Binding-site contacts:
Ligand atom O5 contacts residue VAL120 of chain 1.A at 4.2 Å.
Ligand atom C1 contacts residue ASN122 of chain 1.A at 1.2 Å.
Ligand atom O5 contacts residue ASN122 of chain 1.A at 2.3 Å (h-bond).
Ligand atom C4 contacts residue ASN122 of chain 1.A at 4.0 Å.
Ligand atom C7 contacts residue ASN125 of chain 1.A at 4.0 Å.
Ligand atom C5 contacts residue VAL127 of chain 1.A at 3.9 Å (hydrophobic).
Ligand atom C2 contacts residue ASN122 of chain 1.A at 2.3 Å.
Ligand atom N2 contacts residue ASN122 of chain 1.A at 2.8 Å (h-bond).
Ligand atom C5 contacts residue ASN122 of chain 1.A at 3.5 Å.
Ligand atom C3 contacts residue ASN122 of chain 1.A at 3.6 Å.
Ligand atom O7 contacts residue THR124 of chain 1.A at 4.3 Å.
Ligand atom C8 contacts residue ASN122 of chain 1.A at 4.5 Å.
Ligand atom O7 contacts residue ASN125 of chain 1.A at 3.0 Å (h-bond).
Ligand atom C8 contacts residue ASN125 of chain 1.A at 4.2 Å.
Ligand atom C8 contacts residue THR124 of chain 1.A at 3.9 Å.
Ligand atom C7 contacts residue ASN122 of chain 1.A at 3.4 Å.
Ligand atom C7 contacts residue THR124 of chain 1.A at 4.4 Å.
Ligand atom O7 contacts residue ASN122 of chain 1.A at 3.6 Å.
Ligand atom C6 contacts residue VAL127 of chain 1.A at 3.8 Å (hydrophobic).

Sequence of chain 1.A:
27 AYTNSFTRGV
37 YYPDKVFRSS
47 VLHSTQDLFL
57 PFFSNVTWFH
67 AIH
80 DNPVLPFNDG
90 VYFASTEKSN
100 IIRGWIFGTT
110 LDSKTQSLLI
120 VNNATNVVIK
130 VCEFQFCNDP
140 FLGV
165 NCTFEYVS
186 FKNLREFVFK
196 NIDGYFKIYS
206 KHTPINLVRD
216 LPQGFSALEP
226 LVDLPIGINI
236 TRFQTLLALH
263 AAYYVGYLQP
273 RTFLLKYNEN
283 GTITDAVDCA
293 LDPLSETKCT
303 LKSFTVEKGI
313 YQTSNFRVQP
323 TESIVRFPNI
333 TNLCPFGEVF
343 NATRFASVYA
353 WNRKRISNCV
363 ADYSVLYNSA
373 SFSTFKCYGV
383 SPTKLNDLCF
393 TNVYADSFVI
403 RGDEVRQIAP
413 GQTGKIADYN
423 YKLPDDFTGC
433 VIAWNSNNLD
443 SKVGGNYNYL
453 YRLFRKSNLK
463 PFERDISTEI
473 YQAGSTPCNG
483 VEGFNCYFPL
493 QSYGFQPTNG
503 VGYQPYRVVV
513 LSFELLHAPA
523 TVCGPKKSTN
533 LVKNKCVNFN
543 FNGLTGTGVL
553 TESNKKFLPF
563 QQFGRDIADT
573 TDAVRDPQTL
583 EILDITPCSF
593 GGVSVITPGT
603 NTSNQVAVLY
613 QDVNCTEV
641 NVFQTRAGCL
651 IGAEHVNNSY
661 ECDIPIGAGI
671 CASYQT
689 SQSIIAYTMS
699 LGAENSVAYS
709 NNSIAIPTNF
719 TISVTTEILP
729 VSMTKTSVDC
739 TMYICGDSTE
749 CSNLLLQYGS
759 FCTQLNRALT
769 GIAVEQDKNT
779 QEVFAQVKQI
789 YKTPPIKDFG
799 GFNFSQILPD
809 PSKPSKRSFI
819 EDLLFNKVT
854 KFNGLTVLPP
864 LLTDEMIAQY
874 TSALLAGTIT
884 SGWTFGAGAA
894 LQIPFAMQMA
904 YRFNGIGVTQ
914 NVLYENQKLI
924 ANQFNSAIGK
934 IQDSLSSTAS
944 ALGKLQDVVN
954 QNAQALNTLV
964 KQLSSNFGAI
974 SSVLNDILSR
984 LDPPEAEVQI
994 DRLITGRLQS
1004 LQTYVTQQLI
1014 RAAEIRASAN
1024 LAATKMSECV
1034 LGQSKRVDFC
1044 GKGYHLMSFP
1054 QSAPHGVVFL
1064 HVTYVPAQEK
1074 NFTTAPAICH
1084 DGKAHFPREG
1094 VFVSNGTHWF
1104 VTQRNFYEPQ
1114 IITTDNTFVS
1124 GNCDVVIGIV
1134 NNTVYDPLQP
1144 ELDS

The small molecule below binds the protein below.
Small molecule (SMILES): CC(=O)N[C@@H]1[C@@H](O)[C@H](O)[C@@H](CO)O[C@H]1O